Sequence of chain 50.B:
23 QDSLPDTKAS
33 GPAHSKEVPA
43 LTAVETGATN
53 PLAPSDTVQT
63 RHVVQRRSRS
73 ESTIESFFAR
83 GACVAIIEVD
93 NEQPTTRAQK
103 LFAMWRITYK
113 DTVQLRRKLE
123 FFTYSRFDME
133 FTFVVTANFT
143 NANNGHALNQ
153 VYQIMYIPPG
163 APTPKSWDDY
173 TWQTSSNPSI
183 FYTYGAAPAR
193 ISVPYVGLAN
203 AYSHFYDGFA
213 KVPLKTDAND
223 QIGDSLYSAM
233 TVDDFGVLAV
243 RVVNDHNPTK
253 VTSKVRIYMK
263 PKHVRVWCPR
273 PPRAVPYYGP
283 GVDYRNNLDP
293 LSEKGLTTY

Sequence of chain 50.D:
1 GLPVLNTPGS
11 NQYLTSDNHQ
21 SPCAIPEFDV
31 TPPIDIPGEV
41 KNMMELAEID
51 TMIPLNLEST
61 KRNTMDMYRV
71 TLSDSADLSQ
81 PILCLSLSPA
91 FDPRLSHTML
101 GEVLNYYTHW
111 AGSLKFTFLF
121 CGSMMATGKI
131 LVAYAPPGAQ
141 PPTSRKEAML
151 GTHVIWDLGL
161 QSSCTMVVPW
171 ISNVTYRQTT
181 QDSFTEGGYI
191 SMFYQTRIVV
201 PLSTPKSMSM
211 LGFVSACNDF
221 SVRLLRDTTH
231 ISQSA

Binding-site contacts:
Ligand atom C3 contacts residue TYR111 of chain 50.B at 3.2 Å (hydrophobic).
Ligand atom C6B contacts residue PHE133 of chain 50.B at 3.5 Å (hydrophobic).
Ligand atom C5 contacts residue TYR111 of chain 50.B at 3.8 Å (hydrophobic).
Ligand atom C31 contacts residue TYR111 of chain 50.B at 3.7 Å (hydrophobic).
Ligand atom N2 contacts residue TYR111 of chain 50.B at 3.1 Å.
Ligand atom C3 contacts residue PHE237 of chain 50.B at 3.7 Å (hydrophobic).
Ligand atom C7C contacts residue TYR158 of chain 50.B at 3.8 Å (hydrophobic).
Ligand atom C5C contacts residue VAL195 of chain 50.B at 3.8 Å (hydrophobic).
Ligand atom N3A contacts residue TYR158 of chain 50.B at 3.7 Å.
Ligand atom O1A contacts residue PHE135 of chain 50.B at 3.8 Å.
Ligand atom C4C contacts residue PHE237 of chain 50.B at 3.6 Å (hydrophobic).
Ligand atom C2A contacts residue TYR158 of chain 50.B at 3.9 Å (hydrophobic).
Ligand atom O1B contacts residue ILE109 of chain 50.B at 3.8 Å.
Ligand atom C4A contacts residue ILE182 of chain 50.B at 3.9 Å (hydrophobic).
Ligand atom C4B contacts residue ILE193 of chain 50.B at 3.8 Å (hydrophobic).
Ligand atom C2B contacts residue VAL195 of chain 50.B at 3.9 Å (hydrophobic).
Ligand atom C4 contacts residue PHE237 of chain 50.B at 3.1 Å (hydrophobic).
Ligand atom C5B contacts residue LEU240 of chain 50.B at 3.5 Å (hydrophobic).
Ligand atom C5B contacts residue ILE193 of chain 50.B at 3.9 Å (hydrophobic).
Ligand atom C5A contacts residue ILE156 of chain 50.B at 3.2 Å (hydrophobic).
Ligand atom C31 contacts residue PHE237 of chain 50.B at 3.8 Å (hydrophobic).
Ligand atom O1 contacts residue TYR204 of chain 50.B at 3.6 Å.
Ligand atom C5A contacts residue ILE182 of chain 50.B at 3.5 Å (hydrophobic).
Ligand atom C6C contacts residue VAL198 of chain 50.B at 3.9 Å (hydrophobic).
Ligand atom C4A contacts residue SER181 of chain 50.B at 3.8 Å.
Ligand atom C4C contacts residue VAL198 of chain 50.B at 3.8 Å (hydrophobic).
Ligand atom C3B contacts residue TYR158 of chain 50.B at 3.4 Å (hydrophobic).
Ligand atom C2A contacts residue ILE193 of chain 50.B at 3.9 Å (hydrophobic).
Ligand atom O1B contacts residue PHE133 of chain 50.B at 3.9 Å.
Ligand atom C6C contacts residue PHE237 of chain 50.B at 3.9 Å (hydrophobic).
Ligand atom C2B contacts residue TYR158 of chain 50.B at 3.5 Å (hydrophobic).
Ligand atom N3A contacts residue ALA24 of chain 50.D at 3.9 Å.
Ligand atom C4 contacts residue TYR111 of chain 50.B at 3.6 Å (hydrophobic).
Ligand atom C4A contacts residue PRO180 of chain 50.B at 3.3 Å (hydrophobic).
Ligand atom C2C contacts residue PHE237 of chain 50.B at 3.8 Å (hydrophobic).
Ligand atom N2 contacts residue TYR204 of chain 50.B at 3.8 Å.
Ligand atom C4B contacts residue TYR158 of chain 50.B at 3.8 Å (hydrophobic).
Ligand atom O1 contacts residue PHE129 of chain 50.B at 3.8 Å.
Ligand atom O1 contacts residue TYR111 of chain 50.B at 3.5 Å.
Ligand atom N3A contacts residue PRO180 of chain 50.B at 3.7 Å.

Sequence of chain 46.D:
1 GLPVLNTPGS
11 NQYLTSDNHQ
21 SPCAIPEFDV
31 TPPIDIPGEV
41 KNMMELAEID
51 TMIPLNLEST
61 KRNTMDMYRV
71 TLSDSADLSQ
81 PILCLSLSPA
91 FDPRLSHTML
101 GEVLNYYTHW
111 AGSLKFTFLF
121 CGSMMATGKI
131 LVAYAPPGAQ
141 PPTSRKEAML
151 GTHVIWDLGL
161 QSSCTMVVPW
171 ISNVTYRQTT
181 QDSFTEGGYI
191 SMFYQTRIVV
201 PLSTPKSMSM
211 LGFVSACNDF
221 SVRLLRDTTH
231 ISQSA

The small molecule below binds the protein below.
Small molecule (SMILES): Cc1cc(CCCCCCCOc2ccc(C3=NCCO3)cc2)on1